Sequence of chain 1.A:
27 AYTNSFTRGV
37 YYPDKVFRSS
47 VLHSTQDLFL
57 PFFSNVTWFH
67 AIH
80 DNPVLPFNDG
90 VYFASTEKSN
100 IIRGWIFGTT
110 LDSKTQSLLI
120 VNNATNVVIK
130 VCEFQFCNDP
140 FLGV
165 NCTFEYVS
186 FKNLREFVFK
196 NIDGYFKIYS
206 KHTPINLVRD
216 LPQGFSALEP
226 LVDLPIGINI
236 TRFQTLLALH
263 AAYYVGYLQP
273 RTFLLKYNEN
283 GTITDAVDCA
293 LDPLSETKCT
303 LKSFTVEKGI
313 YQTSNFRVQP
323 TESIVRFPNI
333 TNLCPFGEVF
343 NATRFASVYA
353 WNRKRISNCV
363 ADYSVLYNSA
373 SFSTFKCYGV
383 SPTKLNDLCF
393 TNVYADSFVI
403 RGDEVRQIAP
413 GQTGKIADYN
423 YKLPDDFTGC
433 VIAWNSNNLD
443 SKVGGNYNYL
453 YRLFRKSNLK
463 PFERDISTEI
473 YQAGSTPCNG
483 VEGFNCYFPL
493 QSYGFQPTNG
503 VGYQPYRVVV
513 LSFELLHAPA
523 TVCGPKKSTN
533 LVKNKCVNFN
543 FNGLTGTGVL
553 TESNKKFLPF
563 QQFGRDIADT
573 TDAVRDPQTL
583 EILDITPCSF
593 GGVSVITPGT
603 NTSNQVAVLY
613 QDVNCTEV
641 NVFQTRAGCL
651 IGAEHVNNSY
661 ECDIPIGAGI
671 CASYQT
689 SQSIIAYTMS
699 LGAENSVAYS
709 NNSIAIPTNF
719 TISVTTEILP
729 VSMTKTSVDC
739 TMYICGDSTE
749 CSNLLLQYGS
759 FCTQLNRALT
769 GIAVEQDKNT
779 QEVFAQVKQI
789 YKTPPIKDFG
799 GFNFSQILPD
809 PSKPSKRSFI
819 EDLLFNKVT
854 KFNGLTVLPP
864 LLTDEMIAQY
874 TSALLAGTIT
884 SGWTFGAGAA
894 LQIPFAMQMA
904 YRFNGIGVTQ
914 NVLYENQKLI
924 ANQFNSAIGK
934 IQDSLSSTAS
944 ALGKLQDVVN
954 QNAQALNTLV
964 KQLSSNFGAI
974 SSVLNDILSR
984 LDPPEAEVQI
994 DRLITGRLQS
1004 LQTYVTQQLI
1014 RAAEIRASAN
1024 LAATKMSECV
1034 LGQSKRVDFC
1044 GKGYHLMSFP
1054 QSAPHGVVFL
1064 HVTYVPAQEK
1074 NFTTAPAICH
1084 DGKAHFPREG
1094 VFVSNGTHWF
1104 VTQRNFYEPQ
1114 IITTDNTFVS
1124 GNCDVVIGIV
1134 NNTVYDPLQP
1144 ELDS

Binding-site contacts:
Ligand atom C3 contacts residue ASN234 of chain 1.A at 3.8 Å.
Ligand atom O7 contacts residue ARG457 of chain 1.C at 2.7 Å (salt-bridge).
Ligand atom N2 contacts residue ASN234 of chain 1.A at 2.8 Å (h-bond).
Ligand atom O7 contacts residue ASN234 of chain 1.A at 4.1 Å.
Ligand atom C7 contacts residue ARG457 of chain 1.C at 3.6 Å.
Ligand atom O6 contacts residue SER459 of chain 1.C at 3.9 Å.
Ligand atom C1 contacts residue THR236 of chain 1.A at 3.8 Å.
Ligand atom C8 contacts residue ARG237 of chain 1.A at 3.8 Å.
Ligand atom C8 contacts residue ARG457 of chain 1.C at 3.8 Å.
Ligand atom C7 contacts residue ASN234 of chain 1.A at 3.7 Å.
Ligand atom O6 contacts residue ARG237 of chain 1.A at 4.3 Å.
Ligand atom O5 contacts residue THR108 of chain 1.A at 4.3 Å.
Ligand atom C5 contacts residue THR236 of chain 1.A at 3.5 Å.
Ligand atom C1 contacts residue ASN234 of chain 1.A at 1.4 Å.
Ligand atom C2 contacts residue ASN234 of chain 1.A at 2.4 Å.
Ligand atom C6 contacts residue THR236 of chain 1.A at 3.8 Å.
Ligand atom C4 contacts residue ASN234 of chain 1.A at 4.2 Å.
Ligand atom C8 contacts residue LYS462 of chain 1.C at 3.6 Å.
Ligand atom O5 contacts residue ASN234 of chain 1.A at 2.4 Å (h-bond).
Ligand atom O6 contacts residue LYS458 of chain 1.C at 4.1 Å.
Ligand atom C5 contacts residue ASN234 of chain 1.A at 3.7 Å.
Ligand atom O5 contacts residue THR236 of chain 1.A at 3.4 Å.
Ligand atom O6 contacts residue THR108 of chain 1.A at 3.7 Å.
Ligand atom O6 contacts residue THR236 of chain 1.A at 3.2 Å (h-bond).

Sequence of chain 1.C:
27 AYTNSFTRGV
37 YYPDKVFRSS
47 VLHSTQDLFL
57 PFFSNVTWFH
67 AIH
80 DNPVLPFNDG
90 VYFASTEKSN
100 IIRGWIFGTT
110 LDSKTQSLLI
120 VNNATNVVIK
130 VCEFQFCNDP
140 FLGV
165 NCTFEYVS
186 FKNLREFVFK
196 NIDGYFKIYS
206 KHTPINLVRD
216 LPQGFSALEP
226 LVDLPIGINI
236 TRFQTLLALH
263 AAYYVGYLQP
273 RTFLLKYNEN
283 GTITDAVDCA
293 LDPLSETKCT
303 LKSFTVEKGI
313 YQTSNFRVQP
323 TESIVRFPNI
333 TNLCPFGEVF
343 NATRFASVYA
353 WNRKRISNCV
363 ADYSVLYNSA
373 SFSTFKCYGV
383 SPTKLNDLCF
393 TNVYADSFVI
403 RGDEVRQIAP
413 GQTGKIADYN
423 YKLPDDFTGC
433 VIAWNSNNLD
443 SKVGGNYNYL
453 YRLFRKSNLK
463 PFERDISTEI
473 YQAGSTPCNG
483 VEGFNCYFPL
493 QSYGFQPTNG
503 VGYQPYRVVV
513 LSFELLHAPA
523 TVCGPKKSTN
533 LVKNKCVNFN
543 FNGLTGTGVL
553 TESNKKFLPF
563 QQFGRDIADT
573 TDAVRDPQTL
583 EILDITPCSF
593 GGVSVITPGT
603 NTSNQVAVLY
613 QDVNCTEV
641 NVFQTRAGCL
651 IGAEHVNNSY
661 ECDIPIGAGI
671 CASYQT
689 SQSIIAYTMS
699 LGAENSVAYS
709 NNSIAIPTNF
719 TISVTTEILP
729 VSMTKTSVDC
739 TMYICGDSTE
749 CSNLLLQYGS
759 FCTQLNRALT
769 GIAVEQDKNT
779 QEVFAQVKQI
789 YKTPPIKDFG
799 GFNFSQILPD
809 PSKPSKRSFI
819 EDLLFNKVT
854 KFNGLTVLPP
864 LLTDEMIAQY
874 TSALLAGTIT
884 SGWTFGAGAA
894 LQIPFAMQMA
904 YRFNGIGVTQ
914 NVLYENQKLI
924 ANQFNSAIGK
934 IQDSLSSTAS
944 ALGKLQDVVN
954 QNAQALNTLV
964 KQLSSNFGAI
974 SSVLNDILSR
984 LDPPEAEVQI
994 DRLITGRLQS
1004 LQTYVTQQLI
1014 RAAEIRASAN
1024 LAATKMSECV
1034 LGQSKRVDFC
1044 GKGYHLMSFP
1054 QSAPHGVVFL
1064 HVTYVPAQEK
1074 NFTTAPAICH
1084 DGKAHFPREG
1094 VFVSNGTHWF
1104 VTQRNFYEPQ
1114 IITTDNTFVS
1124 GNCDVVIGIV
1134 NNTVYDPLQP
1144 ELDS

A protein and the small-molecule ligand that binds it are described below.
Small molecule (SMILES): CC(=O)N[C@H]1[C@H](O[C@H]2[C@H](O)[C@@H](NC(C)=O)CO[C@@H]2CO)O[C@H](CO)[C@@H](O)[C@@H]1O